A small-molecule ligand and the protein it binds are described below.
Small molecule (SMILES): CO[P](=O)(O)O[C@H]1[C@@H](O)[C@H](n2ccc(=O)[nH]c2=O)O[C@@H]1COP(=O)(O)O

Binding-site contacts:
Ligand atom C2' contacts residue ARG125 of chain 1.L at 3.8 Å.
Ligand atom O3' contacts residue ARG125 of chain 1.L at 4.1 Å.
Ligand atom C1' contacts residue ARG125 of chain 1.L at 4.4 Å.
Ligand atom OP1 contacts residue ARG131 of chain 1.L at 3.4 Å (salt-bridge).
Ligand atom C5' contacts residue ARG131 of chain 1.L at 3.4 Å.
Ligand atom P contacts residue ARG131 of chain 1.L at 3.6 Å.
Ligand atom C4 contacts residue ARG125 of chain 1.L at 3.7 Å.
Ligand atom C5' contacts residue SER77 of chain 1.L at 4.4 Å.
Ligand atom OP3 contacts residue ARG125 of chain 1.L at 2.7 Å.
Ligand atom N3 contacts residue ARG125 of chain 1.L at 3.8 Å.
Ligand atom OP3 contacts residue SER77 of chain 1.L at 4.4 Å.
Ligand atom C5' contacts residue ARG125 of chain 1.L at 4.2 Å.
Ligand atom OP2 contacts residue ARG131 of chain 1.L at 3.8 Å.
Ligand atom O5' contacts residue ARG125 of chain 1.L at 3.1 Å (salt-bridge).
Ligand atom O5' contacts residue ARG131 of chain 1.L at 2.9 Å (salt-bridge).
Ligand atom C4' contacts residue ARG125 of chain 1.L at 4.4 Å.
Ligand atom O2 contacts residue ARG125 of chain 1.L at 4.1 Å.
Ligand atom C3' contacts residue ARG125 of chain 1.L at 3.4 Å.
Ligand atom C2 contacts residue ARG125 of chain 1.L at 4.0 Å.
Ligand atom OP1 contacts residue ARG125 of chain 1.L at 2.9 Å (salt-bridge).
Ligand atom C5' contacts residue MET76 of chain 1.L at 4.4 Å (hydrophobic).
Ligand atom OP2 contacts residue SER77 of chain 1.L at 4.1 Å.
Ligand atom P contacts residue ARG125 of chain 1.L at 3.8 Å.
Ligand atom N1 contacts residue ARG125 of chain 1.L at 3.9 Å.
Ligand atom O4 contacts residue ARG125 of chain 1.L at 4.0 Å.
Ligand atom C5 contacts residue ARG125 of chain 1.L at 3.7 Å.
Ligand atom C6 contacts residue ARG125 of chain 1.L at 3.7 Å.

Sequence of chain 1.L:
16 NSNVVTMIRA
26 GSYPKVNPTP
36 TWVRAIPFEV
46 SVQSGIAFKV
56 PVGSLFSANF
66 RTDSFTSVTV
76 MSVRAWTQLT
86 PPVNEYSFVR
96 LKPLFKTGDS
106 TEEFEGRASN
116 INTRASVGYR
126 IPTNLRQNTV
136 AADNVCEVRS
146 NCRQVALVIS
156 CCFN